Binding-site contacts:
Ligand atom O3P contacts residue SER239 of chain 1.A at 3.5 Å (h-bond).
Ligand atom O3P contacts residue ARG148 of chain 1.A at 3.6 Å (salt-bridge).
Ligand atom O3P contacts residue ARG245 of chain 1.A at 2.6 Å (salt-bridge).
Ligand atom CG2 contacts residue TYR73 of chain 1.A at 3.6 Å (hydrophobic).
Ligand atom CG contacts residue ALA241 of chain 1.A at 3.5 Å (hydrophobic).
Ligand atom O1P contacts residue SER240 of chain 1.A at 3.2 Å (h-bond).
Ligand atom CG1 contacts residue GLN283 of chain 1.A at 3.5 Å.
Ligand atom O1P contacts residue ALA241 of chain 1.A at 3.0 Å (h-bond).
Ligand atom N contacts residue ASP75 of chain 1.A at 3.1 Å (salt-bridge).
Ligand atom O contacts residue GLN283 of chain 1.A at 3.0 Å (h-bond).
Ligand atom CE1 contacts residue ALA241 of chain 1.A at 3.5 Å (hydrophobic).
Ligand atom N contacts residue ASP75 of chain 1.A at 2.9 Å (salt-bridge).
Ligand atom CE contacts residue LYS74 of chain 1.A at 3.3 Å.
Ligand atom O2P contacts residue GLY244 of chain 1.A at 2.6 Å (h-bond).
Ligand atom CG2 contacts residue ARG52 of chain 1.A at 3.5 Å.
Ligand atom O1P contacts residue ARG245 of chain 1.A at 2.9 Å (salt-bridge).
Ligand atom CZ contacts residue ALA241 of chain 1.A at 3.6 Å (hydrophobic).
Ligand atom CE contacts residue ASN71 of chain 1.A at 3.1 Å.
Ligand atom CE2 contacts residue ALA241 of chain 1.A at 3.6 Å (hydrophobic).
Ligand atom CE2 contacts residue GLN283 of chain 1.A at 3.3 Å.
Ligand atom CD2 contacts residue ALA241 of chain 1.A at 3.5 Å (hydrophobic).
Ligand atom CE1 contacts residue HIS209 of chain 1.A at 3.6 Å.
Ligand atom CD1 contacts residue ALA241 of chain 1.A at 3.5 Å (hydrophobic).
Ligand atom O1P contacts residue SER239 of chain 1.A at 3.0 Å (h-bond).
Ligand atom O contacts residue TYR73 of chain 1.A at 3.4 Å.
Ligand atom CG contacts residue ARG72 of chain 1.A at 3.6 Å.
Ligand atom O2P contacts residue ILE243 of chain 1.A at 3.0 Å (h-bond).
Ligand atom CB contacts residue ASP75 of chain 1.A at 3.2 Å.
Ligand atom CE2 contacts residue ILE243 of chain 1.A at 3.5 Å (hydrophobic).
Ligand atom O2P contacts residue SER239 of chain 1.A at 3.3 Å (h-bond).
Ligand atom O2P contacts residue GLY242 of chain 1.A at 3.4 Å (h-bond).
Ligand atom O3P contacts residue GLY244 of chain 1.A at 3.5 Å.
Ligand atom CD1 contacts residue TYR73 of chain 1.A at 3.5 Å (hydrophobic).
Ligand atom NH1 contacts residue HIS209 of chain 1.A at 3.5 Å (h-bond).
Ligand atom O2P contacts residue ARG148 of chain 1.A at 3.0 Å (salt-bridge).
Ligand atom CG2 contacts residue ASP75 of chain 1.A at 3.0 Å.
Ligand atom O contacts residue HIS209 of chain 1.A at 3.5 Å.
Ligand atom CE contacts residue TYR73 of chain 1.A at 3.5 Å (hydrophobic).
Ligand atom CB contacts residue TYR73 of chain 1.A at 3.5 Å (hydrophobic).
Ligand atom P contacts residue SER239 of chain 1.A at 3.4 Å.

This protein binds this small molecule.
Small molecule (SMILES): CSCC[C@H](N)C(=O)N[C@H](C(=O)NCC(=O)N[C@@H](Cc1ccc(OP(=O)(O)O)cc1)C(=O)N[C@H](C(=O)N[C@H](C(=O)N[C@H](C(=O)N[C@H](C=O)CCCN=C(N)N)[C@@H](C)O)C(C)C)C(C)C)[C@@H](C)OP(=O)(O)O

Sequence of chain 1.A:
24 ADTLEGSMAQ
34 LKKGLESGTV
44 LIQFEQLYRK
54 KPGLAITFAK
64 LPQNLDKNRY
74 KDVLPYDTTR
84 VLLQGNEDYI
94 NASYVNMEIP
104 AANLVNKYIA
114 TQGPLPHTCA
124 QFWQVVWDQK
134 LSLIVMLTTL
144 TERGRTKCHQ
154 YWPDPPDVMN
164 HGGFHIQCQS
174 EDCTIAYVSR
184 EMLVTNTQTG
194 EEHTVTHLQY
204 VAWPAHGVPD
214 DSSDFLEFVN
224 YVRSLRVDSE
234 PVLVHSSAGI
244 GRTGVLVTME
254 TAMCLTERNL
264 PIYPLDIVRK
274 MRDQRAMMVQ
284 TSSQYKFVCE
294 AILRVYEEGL